The small molecule below binds the protein below.
Small molecule (SMILES): CC(C)=CCCC(C)=CCC/C(C)=C/CC/C(C)=C/CCC(C)=CCC/C(C)=C/CCC(C)=CCCC(C)=CCc1ccccc1O

Sequence of chain 1.D:
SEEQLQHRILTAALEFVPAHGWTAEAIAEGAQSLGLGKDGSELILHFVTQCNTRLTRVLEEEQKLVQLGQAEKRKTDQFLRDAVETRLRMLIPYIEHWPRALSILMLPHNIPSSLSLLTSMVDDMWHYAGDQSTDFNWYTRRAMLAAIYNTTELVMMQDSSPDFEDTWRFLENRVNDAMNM

Sequence of chain 1.H:
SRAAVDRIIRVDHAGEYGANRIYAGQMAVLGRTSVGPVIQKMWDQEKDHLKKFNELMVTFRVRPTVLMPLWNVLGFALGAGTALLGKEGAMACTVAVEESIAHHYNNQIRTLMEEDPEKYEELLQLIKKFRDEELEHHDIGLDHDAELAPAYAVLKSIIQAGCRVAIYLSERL

Binding-site contacts:
Ligand atom C11 contacts residue LEU118 of chain 1.G at 4.0 Å (hydrophobic).
Ligand atom C15 contacts residue LEU122 of chain 1.G at 3.8 Å (hydrophobic).
Ligand atom C10 contacts residue GLY119 of chain 1.G at 3.9 Å.
Ligand atom C15 contacts residue ILE203 of chain 1.G at 3.4 Å (hydrophobic).
Ligand atom C33 contacts residue LEU122 of chain 1.G at 3.9 Å (hydrophobic).
Ligand atom C31 contacts residue LEU122 of chain 1.G at 3.9 Å (hydrophobic).
Ligand atom C4 contacts residue ALA210 of chain 1.G at 3.9 Å (hydrophobic).
Ligand atom C8 contacts residue GLY119 of chain 1.G at 4.0 Å.
Ligand atom C21 contacts residue LEU122 of chain 1.G at 4.0 Å (hydrophobic).
Ligand atom C5 contacts residue GLY59 of chain 1.G at 3.9 Å.
Ligand atom C5 contacts residue ALA210 of chain 1.G at 3.8 Å (hydrophobic).
Ligand atom C17 contacts residue LEU122 of chain 1.G at 3.9 Å (hydrophobic).
Ligand atom C8 contacts residue TRP115 of chain 1.G at 3.6 Å (hydrophobic).
Ligand atom C3 contacts residue TRP115 of chain 1.G at 3.5 Å (hydrophobic).
Ligand atom C33 contacts residue LEU118 of chain 1.G at 3.5 Å (hydrophobic).
Ligand atom C9 contacts residue LEU118 of chain 1.G at 3.8 Å (hydrophobic).
Ligand atom C7 contacts residue GLY62 of chain 1.G at 3.7 Å.
Ligand atom C27 contacts residue GLY125 of chain 1.G at 3.9 Å.
Ligand atom C4 contacts residue ALA58 of chain 1.G at 3.6 Å (hydrophobic).
Ligand atom C27 contacts residue MET208 of chain 1.D at 3.8 Å (hydrophobic).
Ligand atom C10 contacts residue LEU118 of chain 1.G at 3.6 Å (hydrophobic).
Ligand atom C3 contacts residue GLY62 of chain 1.G at 4.0 Å.
Ligand atom C10 contacts residue LEU122 of chain 1.G at 3.8 Å (hydrophobic).
Ligand atom C13 contacts residue GLY206 of chain 1.G at 3.8 Å.
Ligand atom C21 contacts residue ILE203 of chain 1.G at 3.8 Å (hydrophobic).
Ligand atom C14 contacts residue GLY206 of chain 1.G at 3.8 Å.
Ligand atom C18 contacts residue ILE202 of chain 1.G at 3.8 Å (hydrophobic).
Ligand atom C3 contacts residue ALA58 of chain 1.G at 3.9 Å (hydrophobic).
Ligand atom C26 contacts residue LEU122 of chain 1.G at 3.9 Å (hydrophobic).
Ligand atom C19 contacts residue ILE202 of chain 1.G at 4.0 Å (hydrophobic).
Ligand atom O contacts residue CYS207 of chain 1.G at 3.4 Å (h-bond).
Ligand atom C2 contacts residue GLY62 of chain 1.G at 3.8 Å.
Ligand atom C26 contacts residue GLY125 of chain 1.G at 3.8 Å.
Ligand atom C15 contacts residue CYS207 of chain 1.G at 4.0 Å (hydrophobic).
Ligand atom C12 contacts residue GLY206 of chain 1.G at 3.6 Å.
Ligand atom C30 contacts residue ILE213 of chain 1.D at 3.9 Å (hydrophobic).
Ligand atom O contacts residue ILE66 of chain 1.G at 3.9 Å.
Ligand atom C5 contacts residue ILE211 of chain 1.G at 3.6 Å (hydrophobic).
Ligand atom C28 contacts residue ALA121 of chain 1.G at 3.7 Å (hydrophobic).
Ligand atom C26 contacts residue THR126 of chain 1.G at 4.0 Å.

Sequence of chain 1.G:
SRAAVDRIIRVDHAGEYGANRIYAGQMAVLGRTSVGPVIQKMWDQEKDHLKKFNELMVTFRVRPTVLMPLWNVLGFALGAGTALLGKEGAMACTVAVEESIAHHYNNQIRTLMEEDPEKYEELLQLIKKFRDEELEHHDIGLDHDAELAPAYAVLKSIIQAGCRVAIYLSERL